Sequence of chain 105.B:
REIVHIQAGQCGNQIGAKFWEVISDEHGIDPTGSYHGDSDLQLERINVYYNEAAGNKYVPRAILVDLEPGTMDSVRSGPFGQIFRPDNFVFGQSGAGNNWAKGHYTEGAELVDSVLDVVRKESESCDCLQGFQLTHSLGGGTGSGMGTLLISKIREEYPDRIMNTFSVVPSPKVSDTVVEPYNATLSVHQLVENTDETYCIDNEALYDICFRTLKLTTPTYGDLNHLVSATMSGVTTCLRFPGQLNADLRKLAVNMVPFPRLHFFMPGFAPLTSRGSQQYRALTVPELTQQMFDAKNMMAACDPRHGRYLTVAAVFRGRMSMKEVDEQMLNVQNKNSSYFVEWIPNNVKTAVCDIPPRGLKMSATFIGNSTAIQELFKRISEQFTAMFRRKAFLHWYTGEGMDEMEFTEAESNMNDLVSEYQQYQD

The small molecule below binds the protein below.
Small molecule (SMILES): Nc1nc2c(ncn2[C@@H]2O[C@H](CO[P](=O)(O)C[P](=O)(O)OP(=O)(O)O)[C@@H](O)[C@H]2O)c(=O)[nH]1

Binding-site contacts:
Ligand atom PB contacts residue THR143 of chain 105.B at 3.3 Å.
Ligand atom N1 contacts residue TYR222 of chain 105.B at 3.2 Å.
Ligand atom PG contacts residue MG1 of chain 105.F at 3.5 Å.
Ligand atom C4' contacts residue SER138 of chain 105.B at 3.2 Å.
Ligand atom O4' contacts residue SER138 of chain 105.B at 3.3 Å (h-bond).
Ligand atom O3B contacts residue THR143 of chain 105.B at 3.1 Å (h-bond).
Ligand atom O2G contacts residue ASN99 of chain 105.B at 2.9 Å (h-bond).
Ligand atom O1B contacts residue GLY10 of chain 105.B at 3.7 Å.
Ligand atom O1A contacts residue GLN11 of chain 105.B at 3.1 Å.
Ligand atom O1G contacts residue ALA97 of chain 105.B at 3.0 Å (h-bond).
Ligand atom N2 contacts residue ASN204 of chain 105.B at 2.6 Å (h-bond).
Ligand atom O2B contacts residue THR143 of chain 105.B at 2.7 Å (h-bond).
Ligand atom O3G contacts residue MG1 of chain 105.F at 2.5 Å.
Ligand atom C6 contacts residue ASN226 of chain 105.B at 3.3 Å.
Ligand atom O1B contacts residue GLN11 of chain 105.B at 3.2 Å (h-bond).
Ligand atom O2G contacts residue GLY142 of chain 105.B at 3.0 Å (h-bond).
Ligand atom O6 contacts residue TYR222 of chain 105.B at 3.8 Å.
Ligand atom N2 contacts residue ASN226 of chain 105.B at 2.9 Å (h-bond).
Ligand atom O1G contacts residue THR143 of chain 105.B at 3.4 Å.
Ligand atom C2 contacts residue ASN204 of chain 105.B at 3.4 Å.
Ligand atom O3B contacts residue MG1 of chain 105.F at 3.8 Å.
Ligand atom O2A contacts residue GLN11 of chain 105.B at 3.5 Å (h-bond).
Ligand atom O2B contacts residue GLY144 of chain 105.B at 2.7 Å (h-bond).
Ligand atom O1B contacts residue MG1 of chain 105.F at 2.4 Å.
Ligand atom C2 contacts residue TYR222 of chain 105.B at 3.5 Å (hydrophobic).
Ligand atom O3' contacts residue GLU181 of chain 105.B at 3.3 Å (salt-bridge).
Ligand atom O2B contacts residue GLY10 of chain 105.B at 3.2 Å.
Ligand atom PB contacts residue GLY10 of chain 105.B at 3.9 Å.
Ligand atom N3 contacts residue ASN204 of chain 105.B at 3.0 Å (h-bond).
Ligand atom PB contacts residue MG1 of chain 105.F at 3.7 Å.
Ligand atom O6 contacts residue GLN15 of chain 105.B at 2.5 Å (h-bond).
Ligand atom O6 contacts residue ASN226 of chain 105.B at 3.1 Å (h-bond).
Ligand atom N1 contacts residue ASN226 of chain 105.B at 2.7 Å (h-bond).
Ligand atom N3 contacts residue VAL169 of chain 105.B at 3.8 Å.
Ligand atom C2 contacts residue ASN226 of chain 105.B at 3.6 Å.
Ligand atom C6 contacts residue GLN15 of chain 105.B at 3.6 Å.
Ligand atom O2A contacts residue CYS12 of chain 105.B at 3.3 Å (h-bond).
Ligand atom PG contacts residue GLY142 of chain 105.B at 3.9 Å.
Ligand atom O3B contacts residue GLY142 of chain 105.B at 3.5 Å (h-bond).
Ligand atom C6 contacts residue TYR222 of chain 105.B at 3.7 Å (hydrophobic).